Binding-site contacts:
Ligand atom CAM contacts residue HIS103 of chain 1.A at 3.4 Å.
Ligand atom CBB contacts residue HIS103 of chain 1.A at 3.6 Å.
Ligand atom CAT contacts residue LEU100 of chain 1.A at 3.6 Å (hydrophobic).
Ligand atom CAO contacts residue LEU139 of chain 1.A at 4.0 Å (hydrophobic).
Ligand atom CAT contacts residue ARG51 of chain 1.A at 3.9 Å.
Ligand atom CAN contacts residue GLU96 of chain 1.A at 3.3 Å.
Ligand atom CAH contacts residue VAL50 of chain 1.A at 3.8 Å (hydrophobic).
Ligand atom CAZ contacts residue ARG51 of chain 1.A at 3.9 Å.
Ligand atom CAR contacts residue SER99 of chain 1.A at 3.3 Å.
Ligand atom CAK contacts residue SER55 of chain 1.A at 3.6 Å.
Ligand atom CAU contacts residue HIS103 of chain 1.A at 2.7 Å.
Ligand atom OAC contacts residue SER55 of chain 1.A at 3.8 Å.
Ligand atom OAE contacts residue ASN59 of chain 1.A at 3.7 Å.
Ligand atom OAV contacts residue SER55 of chain 1.A at 3.5 Å (h-bond).
Ligand atom CAQ contacts residue GLU96 of chain 1.A at 3.7 Å.
Ligand atom PBD contacts residue HIS103 of chain 1.A at 3.8 Å.
Ligand atom CAM contacts residue SER55 of chain 1.A at 3.0 Å.
Ligand atom CAJ contacts residue VAL50 of chain 1.A at 3.3 Å (hydrophobic).
Ligand atom CAW contacts residue SER55 of chain 1.A at 3.3 Å.
Ligand atom CAJ contacts residue VAL54 of chain 1.A at 3.6 Å (hydrophobic).
Ligand atom OAV contacts residue HIS103 of chain 1.A at 3.0 Å (h-bond).
Ligand atom CAW contacts residue HIS103 of chain 1.A at 3.2 Å.
Ligand atom OAG contacts residue HIS103 of chain 1.A at 2.8 Å (h-bond).
Ligand atom CAP contacts residue VAL54 of chain 1.A at 3.2 Å (hydrophobic).
Ligand atom CAJ contacts residue LEU139 of chain 1.A at 3.5 Å (hydrophobic).
Ligand atom OAA contacts residue HIS103 of chain 1.A at 3.8 Å.
Ligand atom CAK contacts residue VAL54 of chain 1.A at 3.2 Å (hydrophobic).
Ligand atom CAO contacts residue VAL54 of chain 1.A at 3.5 Å (hydrophobic).
Ligand atom CAS contacts residue HIS103 of chain 1.A at 3.6 Å.
Ligand atom CAL contacts residue SER99 of chain 1.A at 3.3 Å.
Ligand atom CAX contacts residue LEU100 of chain 1.A at 3.7 Å (hydrophobic).
Ligand atom CAK contacts residue HIS103 of chain 1.A at 4.0 Å.
Ligand atom CAH contacts residue ILE141 of chain 1.A at 3.7 Å (hydrophobic).
Ligand atom CAU contacts residue SER55 of chain 1.A at 4.0 Å.
Ligand atom CAL contacts residue GLU96 of chain 1.A at 3.8 Å.
Ligand atom CAL contacts residue ARG51 of chain 1.A at 3.9 Å.
Ligand atom CAO contacts residue VAL50 of chain 1.A at 4.0 Å (hydrophobic).
Ligand atom CAQ contacts residue ARG51 of chain 1.A at 3.9 Å.
Ligand atom CBA contacts residue ARG51 of chain 1.A at 3.9 Å.
Ligand atom CAZ contacts residue LEU100 of chain 1.A at 3.8 Å (hydrophobic).

A protein and the small-molecule ligand that binds it are described below.
Small molecule (SMILES): O=P(O)(O)C(O)(COc1cccc(-c2cccc(-c3ccccc3)c2)c1)P(=O)(O)O

Sequence of chain 1.A:
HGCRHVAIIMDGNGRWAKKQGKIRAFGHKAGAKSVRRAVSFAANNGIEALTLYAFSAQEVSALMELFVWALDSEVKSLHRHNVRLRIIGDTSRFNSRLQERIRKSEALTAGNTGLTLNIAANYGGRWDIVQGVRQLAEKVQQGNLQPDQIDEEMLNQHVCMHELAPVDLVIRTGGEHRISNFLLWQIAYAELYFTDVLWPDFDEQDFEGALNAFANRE